The protein below binds the small molecule below.
Small molecule (SMILES): CC(=O)N[C@@H]1[C@@H](O)[C@H](O)[C@@H](CO)O[C@H]1O

Binding-site contacts:
Ligand atom O4 contacts residue ASN352 of chain 1.A at 4.1 Å.
Ligand atom C5 contacts residue ASN352 of chain 1.A at 3.8 Å.
Ligand atom C1 contacts residue ASP321 of chain 1.A at 4.1 Å.
Ligand atom C6 contacts residue ASN352 of chain 1.A at 3.4 Å.
Ligand atom C7 contacts residue ASN419 of chain 1.A at 3.7 Å.
Ligand atom C4 contacts residue ASN325 of chain 1.A at 4.2 Å.
Ligand atom C5 contacts residue ASN325 of chain 1.A at 3.7 Å.
Ligand atom O5 contacts residue ASN352 of chain 1.A at 4.0 Å.
Ligand atom O6 contacts residue PHE320 of chain 1.A at 2.3 Å (h-bond).
Ligand atom C6 contacts residue VAL349 of chain 1.A at 4.3 Å (hydrophobic).
Ligand atom C3 contacts residue ASN325 of chain 1.A at 3.8 Å.
Ligand atom O4 contacts residue ASP321 of chain 1.A at 3.4 Å (salt-bridge).
Ligand atom C2 contacts residue ASN325 of chain 1.A at 2.4 Å.
Ligand atom C1 contacts residue ASN325 of chain 1.A at 1.4 Å.
Ligand atom C8 contacts residue ASN419 of chain 1.A at 4.4 Å.
Ligand atom O6 contacts residue ASP321 of chain 1.A at 4.0 Å.
Ligand atom C4 contacts residue ASP321 of chain 1.A at 3.8 Å.
Ligand atom N2 contacts residue ASN325 of chain 1.A at 2.9 Å (h-bond).
Ligand atom C6 contacts residue ASP321 of chain 1.A at 4.1 Å.
Ligand atom C5 contacts residue PHE320 of chain 1.A at 4.0 Å (hydrophobic).
Ligand atom O7 contacts residue ASN419 of chain 1.A at 2.8 Å (h-bond).
Ligand atom O5 contacts residue PHE320 of chain 1.A at 4.5 Å.
Ligand atom O6 contacts residue PHE324 of chain 1.A at 3.4 Å.
Ligand atom O6 contacts residue VAL349 of chain 1.A at 3.9 Å.
Ligand atom C6 contacts residue PHE320 of chain 1.A at 3.2 Å (hydrophobic).
Ligand atom C7 contacts residue ASN325 of chain 1.A at 3.5 Å.
Ligand atom O6 contacts residue ASN352 of chain 1.A at 4.4 Å.
Ligand atom C5 contacts residue ASP321 of chain 1.A at 3.8 Å.
Ligand atom C3 contacts residue ASP321 of chain 1.A at 3.8 Å.
Ligand atom O5 contacts residue ASP321 of chain 1.A at 4.1 Å.
Ligand atom C4 contacts residue ASN352 of chain 1.A at 3.5 Å.
Ligand atom C8 contacts residue LEU423 of chain 1.A at 4.3 Å (hydrophobic).
Ligand atom O7 contacts residue ASN325 of chain 1.A at 3.7 Å.
Ligand atom O5 contacts residue ASN325 of chain 1.A at 2.4 Å (h-bond).

Sequence of chain 1.A:
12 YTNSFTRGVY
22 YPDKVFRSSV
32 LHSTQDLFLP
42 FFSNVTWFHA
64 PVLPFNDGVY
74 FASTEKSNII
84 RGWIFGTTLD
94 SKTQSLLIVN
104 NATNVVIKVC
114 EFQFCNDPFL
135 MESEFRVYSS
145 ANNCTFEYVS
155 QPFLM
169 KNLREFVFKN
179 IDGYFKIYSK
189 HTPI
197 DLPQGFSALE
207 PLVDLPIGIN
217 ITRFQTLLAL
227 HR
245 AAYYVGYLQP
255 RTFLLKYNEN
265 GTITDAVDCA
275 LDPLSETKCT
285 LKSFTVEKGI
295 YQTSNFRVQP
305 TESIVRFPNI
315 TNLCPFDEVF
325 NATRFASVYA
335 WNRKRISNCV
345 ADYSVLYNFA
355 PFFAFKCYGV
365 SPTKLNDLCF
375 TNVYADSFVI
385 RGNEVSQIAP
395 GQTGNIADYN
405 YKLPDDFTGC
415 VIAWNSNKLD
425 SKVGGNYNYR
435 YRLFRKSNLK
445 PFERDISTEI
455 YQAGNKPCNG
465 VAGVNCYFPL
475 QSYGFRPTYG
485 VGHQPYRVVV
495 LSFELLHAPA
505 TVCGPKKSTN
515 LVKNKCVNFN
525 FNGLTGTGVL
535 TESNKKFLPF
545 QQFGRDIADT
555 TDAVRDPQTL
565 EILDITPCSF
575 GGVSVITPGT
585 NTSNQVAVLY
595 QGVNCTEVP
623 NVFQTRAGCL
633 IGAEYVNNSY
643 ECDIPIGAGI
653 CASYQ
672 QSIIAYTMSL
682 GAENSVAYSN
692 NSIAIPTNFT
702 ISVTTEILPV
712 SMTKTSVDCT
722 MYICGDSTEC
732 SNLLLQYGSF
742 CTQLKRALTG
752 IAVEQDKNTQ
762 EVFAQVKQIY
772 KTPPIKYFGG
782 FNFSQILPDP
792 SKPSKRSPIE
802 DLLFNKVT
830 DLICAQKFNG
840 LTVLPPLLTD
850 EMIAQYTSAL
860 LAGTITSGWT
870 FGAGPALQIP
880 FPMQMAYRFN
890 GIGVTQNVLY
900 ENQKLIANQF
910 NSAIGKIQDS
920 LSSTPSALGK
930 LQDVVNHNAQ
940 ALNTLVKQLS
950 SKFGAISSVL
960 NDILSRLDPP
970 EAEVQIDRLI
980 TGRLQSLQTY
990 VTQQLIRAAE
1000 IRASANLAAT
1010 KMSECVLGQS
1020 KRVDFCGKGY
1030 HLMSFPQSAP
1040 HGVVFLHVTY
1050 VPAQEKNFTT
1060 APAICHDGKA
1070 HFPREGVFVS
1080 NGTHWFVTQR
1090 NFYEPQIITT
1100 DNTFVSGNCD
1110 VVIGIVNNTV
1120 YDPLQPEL